Binding-site contacts:
Ligand atom C5 contacts residue ASN154 of chain 57.C at 3.6 Å.
Ligand atom O5 contacts residue SER157 of chain 57.C at 3.5 Å (h-bond).
Ligand atom O7 contacts residue ASN154 of chain 57.C at 3.8 Å.
Ligand atom C8 contacts residue ASN154 of chain 57.C at 3.8 Å.
Ligand atom C1 contacts residue SER156 of chain 57.C at 4.1 Å.
Ligand atom C6 contacts residue SER157 of chain 57.C at 4.1 Å.
Ligand atom C5 contacts residue SER157 of chain 57.C at 4.3 Å.
Ligand atom C1 contacts residue SER157 of chain 57.C at 4.2 Å.
Ligand atom C1 contacts residue ASN154 of chain 57.C at 1.4 Å.
Ligand atom C3 contacts residue ASN154 of chain 57.C at 3.9 Å.
Ligand atom N2 contacts residue ASN154 of chain 57.C at 3.1 Å (h-bond).
Ligand atom C7 contacts residue ASN154 of chain 57.C at 3.4 Å.
Ligand atom O5 contacts residue SER156 of chain 57.C at 4.3 Å.
Ligand atom O5 contacts residue ASN154 of chain 57.C at 2.3 Å (h-bond).
Ligand atom C2 contacts residue ASN154 of chain 57.C at 2.5 Å.
Ligand atom O6 contacts residue SER157 of chain 57.C at 4.4 Å.
Ligand atom C5 contacts residue SER156 of chain 57.C at 4.4 Å.
Ligand atom C4 contacts residue ASN154 of chain 57.C at 4.2 Å.

A small-molecule ligand and the protein it binds are described below.
Small molecule (SMILES): CC(=O)N[C@@H]1[C@@H](O)[C@H](O)[C@@H](CO)O[C@H]1O

Sequence of chain 57.C:
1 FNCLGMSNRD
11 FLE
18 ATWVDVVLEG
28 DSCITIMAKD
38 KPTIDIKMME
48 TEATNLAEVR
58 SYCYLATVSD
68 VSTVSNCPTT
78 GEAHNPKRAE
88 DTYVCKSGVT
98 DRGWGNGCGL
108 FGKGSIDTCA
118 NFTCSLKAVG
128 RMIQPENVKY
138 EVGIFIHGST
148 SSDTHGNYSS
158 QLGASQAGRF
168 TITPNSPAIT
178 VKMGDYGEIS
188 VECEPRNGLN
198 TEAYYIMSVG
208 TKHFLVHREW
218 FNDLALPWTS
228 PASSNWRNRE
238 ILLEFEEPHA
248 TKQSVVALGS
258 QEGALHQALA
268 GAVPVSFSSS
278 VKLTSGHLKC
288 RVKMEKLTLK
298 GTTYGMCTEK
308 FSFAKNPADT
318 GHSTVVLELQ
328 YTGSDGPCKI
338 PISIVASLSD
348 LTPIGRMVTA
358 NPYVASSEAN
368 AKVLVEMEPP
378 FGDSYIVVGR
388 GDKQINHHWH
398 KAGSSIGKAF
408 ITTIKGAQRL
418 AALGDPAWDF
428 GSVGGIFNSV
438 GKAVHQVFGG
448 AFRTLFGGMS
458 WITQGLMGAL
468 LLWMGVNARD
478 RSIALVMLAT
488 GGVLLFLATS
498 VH